Binding-site contacts:
Ligand atom O5 contacts residue ASN154 of chain 58.E at 4.2 Å.
Ligand atom C1 contacts residue THR156 of chain 58.E at 3.4 Å.
Ligand atom C2 contacts residue ASN154 of chain 58.E at 2.6 Å.
Ligand atom O3 contacts residue ASN154 of chain 58.E at 4.1 Å.
Ligand atom C8 contacts residue VAL153 of chain 58.E at 4.3 Å (hydrophobic).
Ligand atom O7 contacts residue ASN154 of chain 58.E at 3.2 Å (h-bond).
Ligand atom O7 contacts residue GLY150 of chain 58.E at 3.7 Å.
Ligand atom C3 contacts residue ASN154 of chain 58.E at 3.6 Å.
Ligand atom C6 contacts residue THR156 of chain 58.E at 4.4 Å.
Ligand atom C7 contacts residue GLY150 of chain 58.E at 3.9 Å.
Ligand atom C8 contacts residue ASN154 of chain 58.E at 2.4 Å.
Ligand atom C8 contacts residue GLY150 of chain 58.E at 3.5 Å.
Ligand atom C1 contacts residue ASN154 of chain 58.E at 2.9 Å.
Ligand atom C7 contacts residue ASN154 of chain 58.E at 2.0 Å.
Ligand atom O7 contacts residue MET151 of chain 58.E at 3.6 Å.
Ligand atom O5 contacts residue THR156 of chain 58.E at 3.2 Å (h-bond).
Ligand atom N2 contacts residue ASN154 of chain 58.E at 1.4 Å (h-bond).
Ligand atom C7 contacts residue MET151 of chain 58.E at 4.3 Å (hydrophobic).
Ligand atom O6 contacts residue THR156 of chain 58.E at 3.5 Å (h-bond).
Ligand atom C5 contacts residue THR156 of chain 58.E at 3.8 Å.

Sequence of chain 58.E:
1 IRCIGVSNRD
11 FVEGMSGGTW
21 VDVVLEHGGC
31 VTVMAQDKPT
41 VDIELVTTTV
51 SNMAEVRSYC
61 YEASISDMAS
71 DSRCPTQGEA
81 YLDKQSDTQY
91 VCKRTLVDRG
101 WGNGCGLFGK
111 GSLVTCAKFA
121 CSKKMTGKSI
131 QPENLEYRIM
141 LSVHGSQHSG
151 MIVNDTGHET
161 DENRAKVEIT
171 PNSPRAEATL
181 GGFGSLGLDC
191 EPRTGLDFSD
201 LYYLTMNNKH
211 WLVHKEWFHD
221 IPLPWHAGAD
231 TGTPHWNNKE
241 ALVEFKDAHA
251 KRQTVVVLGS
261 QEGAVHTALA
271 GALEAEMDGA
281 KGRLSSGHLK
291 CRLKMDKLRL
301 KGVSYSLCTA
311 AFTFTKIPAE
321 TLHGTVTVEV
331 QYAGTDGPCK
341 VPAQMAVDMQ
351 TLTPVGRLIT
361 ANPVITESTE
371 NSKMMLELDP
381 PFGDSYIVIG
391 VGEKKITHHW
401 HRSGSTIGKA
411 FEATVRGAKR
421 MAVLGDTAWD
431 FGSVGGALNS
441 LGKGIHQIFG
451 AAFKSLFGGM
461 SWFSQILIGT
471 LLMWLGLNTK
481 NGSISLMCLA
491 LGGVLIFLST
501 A

A protein and the small-molecule ligand that binds it are described below.
Small molecule (SMILES): CC(=O)N[C@H]1[C@H](O[C@H]2[C@H](O)[C@@H](NC(C)=O)CO[C@@H]2CO)O[C@H](CO)[C@@H](O)[C@@H]1O